This small molecule binds to this protein.
Small molecule (SMILES): O=P(O)(O)OC[C@H]1O[C@](O)(COP(=O)(O)O)[C@@H](O)[C@@H]1O

Sequence of chain 2.A:
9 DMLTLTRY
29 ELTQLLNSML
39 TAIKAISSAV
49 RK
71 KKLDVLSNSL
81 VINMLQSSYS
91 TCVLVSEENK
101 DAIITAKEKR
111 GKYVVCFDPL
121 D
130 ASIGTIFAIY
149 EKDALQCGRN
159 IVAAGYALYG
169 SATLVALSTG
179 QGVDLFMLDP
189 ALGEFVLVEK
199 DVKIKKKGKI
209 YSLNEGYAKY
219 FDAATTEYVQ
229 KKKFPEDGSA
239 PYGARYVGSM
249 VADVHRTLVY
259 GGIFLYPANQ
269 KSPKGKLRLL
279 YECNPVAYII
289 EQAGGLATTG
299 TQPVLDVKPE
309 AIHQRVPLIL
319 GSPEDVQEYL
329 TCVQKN

Sequence of chain 3.A:
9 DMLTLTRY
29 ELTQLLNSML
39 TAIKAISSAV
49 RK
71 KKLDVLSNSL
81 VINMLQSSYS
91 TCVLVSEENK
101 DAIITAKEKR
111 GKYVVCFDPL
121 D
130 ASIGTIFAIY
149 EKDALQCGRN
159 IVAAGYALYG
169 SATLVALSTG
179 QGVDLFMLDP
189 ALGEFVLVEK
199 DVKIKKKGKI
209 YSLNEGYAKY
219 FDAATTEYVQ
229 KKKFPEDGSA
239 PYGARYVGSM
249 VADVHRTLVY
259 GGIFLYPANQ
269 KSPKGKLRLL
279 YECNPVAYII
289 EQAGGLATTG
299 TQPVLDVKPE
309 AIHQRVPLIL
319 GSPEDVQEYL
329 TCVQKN

Binding-site contacts:
Ligand atom O4P contacts residue TYR244 of chain 2.A at 2.6 Å (h-bond).
Ligand atom O1 contacts residue LYS274 of chain 2.A at 3.6 Å.
Ligand atom O4P contacts residue TYR264 of chain 2.A at 3.8 Å.
Ligand atom O5P contacts residue TYR215 of chain 2.A at 2.9 Å (h-bond).
Ligand atom C3 contacts residue ASP121 of chain 2.A at 3.9 Å.
Ligand atom P1 contacts residue GLU280 of chain 2.A at 3.6 Å.
Ligand atom C1 contacts residue ASP121 of chain 2.A at 3.7 Å.
Ligand atom O5 contacts residue LYS274 of chain 2.A at 2.8 Å (salt-bridge).
Ligand atom O3 contacts residue ASP121 of chain 2.A at 3.1 Å (salt-bridge).
Ligand atom O3P contacts residue GLU280 of chain 2.A at 3.0 Å (salt-bridge).
Ligand atom O5P contacts residue LYS274 of chain 2.A at 3.7 Å.
Ligand atom P2 contacts residue TYR264 of chain 2.A at 3.7 Å.
Ligand atom O6P contacts residue ARG243 of chain 3.A at 2.4 Å (salt-bridge).
Ligand atom O2P contacts residue LYS274 of chain 2.A at 3.9 Å.
Ligand atom O4P contacts residue TYR215 of chain 2.A at 3.8 Å.
Ligand atom C5 contacts residue LYS274 of chain 2.A at 3.4 Å.
Ligand atom O6 contacts residue LYS274 of chain 2.A at 3.7 Å.
Ligand atom O3 contacts residue MET248 of chain 2.A at 2.6 Å (h-bond).
Ligand atom P2 contacts residue TYR244 of chain 2.A at 3.5 Å.
Ligand atom O1P contacts residue LEU275 of chain 2.A at 3.9 Å.
Ligand atom O6P contacts residue ASN212 of chain 2.A at 3.9 Å.
Ligand atom C4 contacts residue MET248 of chain 2.A at 3.6 Å (hydrophobic).
Ligand atom O1P contacts residue GLU280 of chain 2.A at 3.1 Å (salt-bridge).
Ligand atom O2 contacts residue GLY246 of chain 2.A at 3.7 Å.
Ligand atom O3 contacts residue GLY246 of chain 2.A at 3.8 Å.
Ligand atom C4 contacts residue GLY246 of chain 2.A at 3.3 Å.
Ligand atom O4P contacts residue ASN212 of chain 2.A at 2.8 Å (h-bond).
Ligand atom O3 contacts residue SER247 of chain 2.A at 3.4 Å.
Ligand atom O6 contacts residue TYR244 of chain 2.A at 3.2 Å (h-bond).
Ligand atom C3 contacts residue MET248 of chain 2.A at 3.5 Å (hydrophobic).
Ligand atom O6 contacts residue TYR264 of chain 2.A at 3.1 Å.
Ligand atom C1 contacts residue GLU280 of chain 2.A at 3.9 Å.
Ligand atom O5P contacts residue TYR264 of chain 2.A at 2.7 Å (h-bond).
Ligand atom O4 contacts residue MET248 of chain 2.A at 3.3 Å.
Ligand atom P2 contacts residue ARG243 of chain 3.A at 3.7 Å.
Ligand atom O4 contacts residue LEU275 of chain 2.A at 3.9 Å.
Ligand atom P2 contacts residue ASN212 of chain 2.A at 3.8 Å.
Ligand atom C6 contacts residue GLY246 of chain 2.A at 3.5 Å.
Ligand atom C6 contacts residue LYS274 of chain 2.A at 3.2 Å.
Ligand atom O3P contacts residue ASP118 of chain 2.A at 3.8 Å.